Sequence of chain 1.A:
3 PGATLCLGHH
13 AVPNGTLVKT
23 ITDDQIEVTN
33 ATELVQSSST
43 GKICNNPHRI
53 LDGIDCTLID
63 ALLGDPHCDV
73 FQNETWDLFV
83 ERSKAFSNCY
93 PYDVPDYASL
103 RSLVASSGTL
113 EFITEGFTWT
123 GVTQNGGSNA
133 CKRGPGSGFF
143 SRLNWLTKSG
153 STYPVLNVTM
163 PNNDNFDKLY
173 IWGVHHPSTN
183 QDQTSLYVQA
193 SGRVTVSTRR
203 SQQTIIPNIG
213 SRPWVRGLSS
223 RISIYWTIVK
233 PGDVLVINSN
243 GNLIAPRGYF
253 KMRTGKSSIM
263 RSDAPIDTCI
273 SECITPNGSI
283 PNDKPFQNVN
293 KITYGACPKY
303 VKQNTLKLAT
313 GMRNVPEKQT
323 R

Sequence of chain 1.C:
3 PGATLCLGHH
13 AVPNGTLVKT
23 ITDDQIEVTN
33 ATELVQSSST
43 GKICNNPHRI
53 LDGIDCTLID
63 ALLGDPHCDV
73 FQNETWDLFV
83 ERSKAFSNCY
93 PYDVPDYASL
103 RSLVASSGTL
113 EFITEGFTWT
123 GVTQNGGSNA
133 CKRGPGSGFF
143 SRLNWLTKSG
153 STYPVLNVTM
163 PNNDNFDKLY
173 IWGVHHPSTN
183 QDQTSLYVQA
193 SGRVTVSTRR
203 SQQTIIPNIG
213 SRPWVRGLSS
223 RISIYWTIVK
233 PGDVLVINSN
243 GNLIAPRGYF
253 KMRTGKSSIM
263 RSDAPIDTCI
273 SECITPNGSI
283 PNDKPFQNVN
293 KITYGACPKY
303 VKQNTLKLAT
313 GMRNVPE

Binding-site contacts:
Ligand atom O3 contacts residue TRP216 of chain 1.C at 3.9 Å.
Ligand atom C2 contacts residue ASN159 of chain 1.A at 2.6 Å.
Ligand atom O6 contacts residue THR161 of chain 1.A at 4.3 Å.
Ligand atom O5 contacts residue TRP216 of chain 1.C at 4.4 Å.
Ligand atom C8 contacts residue SER213 of chain 1.C at 4.3 Å.
Ligand atom C2 contacts residue TRP216 of chain 1.C at 4.2 Å (hydrophobic).
Ligand atom C1 contacts residue TRP216 of chain 1.C at 4.0 Å (hydrophobic).
Ligand atom C8 contacts residue THR161 of chain 1.A at 3.9 Å.
Ligand atom C5 contacts residue TRP216 of chain 1.C at 4.0 Å (hydrophobic).
Ligand atom N2 contacts residue SER213 of chain 1.C at 3.4 Å (h-bond).
Ligand atom O3 contacts residue SER213 of chain 1.C at 4.3 Å.
Ligand atom C4 contacts residue ASN159 of chain 1.A at 4.3 Å.
Ligand atom O7 contacts residue ASN159 of chain 1.A at 3.1 Å (h-bond).
Ligand atom C3 contacts residue TRP216 of chain 1.C at 4.4 Å (hydrophobic).
Ligand atom C3 contacts residue TRP216 of chain 1.C at 4.5 Å (hydrophobic).
Ligand atom C8 contacts residue VAL236 of chain 1.A at 3.7 Å (hydrophobic).
Ligand atom C3 contacts residue ASN159 of chain 1.A at 3.9 Å.
Ligand atom C7 contacts residue SER213 of chain 1.C at 4.3 Å.
Ligand atom C5 contacts residue ASN159 of chain 1.A at 3.7 Å.
Ligand atom O5 contacts residue ASN159 of chain 1.A at 2.3 Å (h-bond).
Ligand atom C4 contacts residue TRP216 of chain 1.C at 3.9 Å (hydrophobic).
Ligand atom C2 contacts residue SER213 of chain 1.C at 4.1 Å.
Ligand atom O7 contacts residue TRP216 of chain 1.C at 2.9 Å (h-bond).
Ligand atom C6 contacts residue THR161 of chain 1.A at 4.1 Å.
Ligand atom C3 contacts residue SER213 of chain 1.C at 4.0 Å.
Ligand atom C7 contacts residue PRO215 of chain 1.C at 4.4 Å (hydrophobic).
Ligand atom C7 contacts residue TRP216 of chain 1.C at 4.1 Å (hydrophobic).
Ligand atom C7 contacts residue ASN159 of chain 1.A at 3.4 Å.
Ligand atom O7 contacts residue ARG214 of chain 1.C at 4.4 Å.
Ligand atom O6 contacts residue TRP216 of chain 1.C at 4.4 Å.
Ligand atom N2 contacts residue ASN159 of chain 1.A at 3.2 Å (h-bond).
Ligand atom O7 contacts residue PRO215 of chain 1.C at 3.4 Å.
Ligand atom C2 contacts residue TRP216 of chain 1.C at 4.5 Å (hydrophobic).
Ligand atom C1 contacts residue SER213 of chain 1.C at 4.3 Å.
Ligand atom C1 contacts residue ASN159 of chain 1.A at 1.5 Å.

The protein below binds the small molecule below.
Small molecule (SMILES): CC(=O)N[C@H]1[C@H](O[C@H]2[C@H](O)[C@@H](NC(C)=O)CO[C@@H]2CO)O[C@H](CO)[C@@H](O[C@@H]2O[C@H](CO)[C@@H](O)[C@H](O)[C@@H]2O)[C@@H]1O